Binding-site contacts:
Ligand atom OT contacts residue THR70 of chain 2.A at 2.6 Å (h-bond).
Ligand atom OG contacts residue SER71 of chain 2.A at 2.8 Å (h-bond).
Ligand atom N1 contacts residue SER265 of chain 2.A at 2.7 Å (h-bond).
Ligand atom P contacts residue THR178 of chain 2.A at 3.5 Å.
Ligand atom OZ1 contacts residue PRO224 of chain 2.A at 3.4 Å.
Ligand atom C6 contacts residue LEU222 of chain 2.A at 3.4 Å (hydrophobic).
Ligand atom OT contacts residue VAL74 of chain 2.A at 3.3 Å.
Ligand atom N contacts residue SER71 of chain 2.A at 3.5 Å (h-bond).
Ligand atom C contacts residue SER71 of chain 2.A at 3.2 Å.
Ligand atom NZ2 contacts residue GLY221 of chain 2.A at 2.9 Å (h-bond).
Ligand atom OT contacts residue GLN142 of chain 2.A at 2.8 Å (h-bond).
Ligand atom O contacts residue ASN73 of chain 2.A at 3.2 Å (h-bond).
Ligand atom OG contacts residue GLY221 of chain 2.A at 3.3 Å (h-bond).
Ligand atom OT contacts residue SER71 of chain 2.A at 3.0 Å (h-bond).
Ligand atom CA contacts residue GLN142 of chain 2.A at 3.5 Å.
Ligand atom C2A contacts residue ASN73 of chain 2.A at 3.2 Å.
Ligand atom C2A contacts residue ASP292 of chain 2.A at 3.3 Å.
Ligand atom C contacts residue THR70 of chain 2.A at 3.2 Å.
Ligand atom O1P contacts residue THR178 of chain 2.A at 2.6 Å (h-bond).
Ligand atom C2 contacts residue SER265 of chain 2.A at 3.5 Å.
Ligand atom C2A contacts residue TYR297 of chain 2.A at 3.5 Å (hydrophobic).
Ligand atom O contacts residue SER71 of chain 2.A at 3.1 Å (h-bond).
Ligand atom O2P contacts residue THR181 of chain 2.A at 3.0 Å (h-bond).
Ligand atom O3 contacts residue ASN73 of chain 2.A at 2.8 Å (h-bond).
Ligand atom C5A contacts residue GLY177 of chain 2.A at 3.3 Å.
Ligand atom O contacts residue VAL74 of chain 2.A at 2.8 Å (h-bond).
Ligand atom O3P contacts residue GLY177 of chain 2.A at 2.8 Å (h-bond).
Ligand atom C4 contacts residue GLY221 of chain 2.A at 3.4 Å.
Ligand atom C contacts residue VAL74 of chain 2.A at 3.3 Å (hydrophobic).
Ligand atom C4A contacts residue GLY221 of chain 2.A at 3.4 Å.
Ligand atom N1 contacts residue PRO291 of chain 2.A at 3.1 Å.
Ligand atom OZ1 contacts residue SER121 of chain 2.A at 2.6 Å (h-bond).
Ligand atom C2A contacts residue SER265 of chain 2.A at 3.4 Å.
Ligand atom NZ2 contacts residue GLY177 of chain 2.A at 3.4 Å.
Ligand atom O3P contacts residue THR179 of chain 2.A at 2.9 Å (h-bond).
Ligand atom CB contacts residue GLN142 of chain 2.A at 3.5 Å.
Ligand atom O3P contacts residue THR178 of chain 2.A at 3.3 Å (h-bond).
Ligand atom O contacts residue THR70 of chain 2.A at 3.0 Å (h-bond).
Ligand atom O2P contacts residue THR178 of chain 2.A at 3.5 Å (h-bond).
Ligand atom O3P contacts residue PHE176 of chain 2.A at 3.4 Å.

This small molecule binds to this protein.
Small molecule (SMILES): Cc1ncc(COP(=O)(O)O)c(/C=N/[C@@H](CONC(N)=O)C(=O)O)c1O

Sequence of chain 2.A:
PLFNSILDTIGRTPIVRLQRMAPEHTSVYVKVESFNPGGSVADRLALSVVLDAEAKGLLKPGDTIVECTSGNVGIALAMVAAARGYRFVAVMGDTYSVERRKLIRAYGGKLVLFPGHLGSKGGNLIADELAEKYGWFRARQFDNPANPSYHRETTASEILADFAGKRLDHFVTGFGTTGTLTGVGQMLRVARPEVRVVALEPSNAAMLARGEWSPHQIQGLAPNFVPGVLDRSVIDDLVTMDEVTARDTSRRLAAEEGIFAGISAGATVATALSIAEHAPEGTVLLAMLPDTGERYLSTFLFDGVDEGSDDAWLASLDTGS